Sequence of chain 1.A:
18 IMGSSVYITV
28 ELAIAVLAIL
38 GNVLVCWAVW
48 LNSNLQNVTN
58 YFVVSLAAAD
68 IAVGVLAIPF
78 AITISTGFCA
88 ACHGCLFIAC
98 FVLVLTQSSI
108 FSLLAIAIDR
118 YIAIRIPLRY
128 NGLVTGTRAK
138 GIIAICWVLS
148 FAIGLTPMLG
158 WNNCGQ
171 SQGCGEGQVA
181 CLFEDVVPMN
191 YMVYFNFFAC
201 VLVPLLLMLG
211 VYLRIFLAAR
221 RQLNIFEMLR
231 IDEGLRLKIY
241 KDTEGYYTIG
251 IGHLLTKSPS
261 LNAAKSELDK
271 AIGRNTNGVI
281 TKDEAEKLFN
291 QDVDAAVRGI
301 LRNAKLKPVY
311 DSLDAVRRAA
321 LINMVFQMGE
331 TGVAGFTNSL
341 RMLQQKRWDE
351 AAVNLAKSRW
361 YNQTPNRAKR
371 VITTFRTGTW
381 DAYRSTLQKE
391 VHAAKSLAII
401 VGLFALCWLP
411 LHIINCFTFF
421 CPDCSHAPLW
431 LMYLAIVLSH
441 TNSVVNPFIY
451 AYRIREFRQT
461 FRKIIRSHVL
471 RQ

Binding-site contacts:
Ligand atom N13 contacts residue PHE183 of chain 1.A at 3.3 Å.
Ligand atom N10 contacts residue PHE183 of chain 1.A at 3.3 Å.
Ligand atom C22 contacts residue LEU411 of chain 1.A at 3.8 Å (hydrophobic).
Ligand atom C7 contacts residue MET432 of chain 1.A at 3.9 Å (hydrophobic).
Ligand atom C6 contacts residue MET432 of chain 1.A at 3.1 Å (hydrophobic).
Ligand atom C5 contacts residue MET432 of chain 1.A at 4.0 Å (hydrophobic).
Ligand atom C23 contacts residue TRP408 of chain 1.A at 3.4 Å (hydrophobic).
Ligand atom N15 contacts residue ASN415 of chain 1.A at 3.0 Å (h-bond).
Ligand atom C5 contacts residue HIS426 of chain 1.A at 3.4 Å.
Ligand atom N15 contacts residue MET432 of chain 1.A at 3.6 Å.
Ligand atom C21 contacts residue MET192 of chain 1.A at 3.6 Å (hydrophobic).
Ligand atom N15 contacts residue PHE183 of chain 1.A at 3.8 Å.
Ligand atom N12 contacts residue ILE436 of chain 1.A at 3.9 Å.
Ligand atom C23 contacts residue LEU100 of chain 1.A at 3.7 Å (hydrophobic).
Ligand atom C9 contacts residue PHE183 of chain 1.A at 3.5 Å (hydrophobic).
Ligand atom C11 contacts residue PHE183 of chain 1.A at 3.4 Å (hydrophobic).
Ligand atom N16 contacts residue PHE183 of chain 1.A at 3.2 Å.
Ligand atom C3 contacts residue LEU429 of chain 1.A at 4.0 Å (hydrophobic).
Ligand atom C6 contacts residue HIS426 of chain 1.A at 4.0 Å.
Ligand atom C14 contacts residue PHE183 of chain 1.A at 3.2 Å (hydrophobic).
Ligand atom C22 contacts residue TRP408 of chain 1.A at 3.7 Å (hydrophobic).
Ligand atom O25 contacts residue MET192 of chain 1.A at 3.0 Å.
Ligand atom C8 contacts residue MET432 of chain 1.A at 3.8 Å (hydrophobic).
Ligand atom N17 contacts residue ASN415 of chain 1.A at 3.6 Å (h-bond).
Ligand atom O25 contacts residue ASN415 of chain 1.A at 3.3 Å (h-bond).
Ligand atom C5 contacts residue LEU429 of chain 1.A at 3.8 Å (hydrophobic).
Ligand atom N19 contacts residue PHE183 of chain 1.A at 3.7 Å.
Ligand atom C21 contacts residue LEU411 of chain 1.A at 3.5 Å (hydrophobic).
Ligand atom C24 contacts residue MET192 of chain 1.A at 3.4 Å (hydrophobic).
Ligand atom C22 contacts residue LEU100 of chain 1.A at 3.8 Å (hydrophobic).
Ligand atom O25 contacts residue LEU411 of chain 1.A at 3.8 Å.
Ligand atom C20 contacts residue LEU411 of chain 1.A at 3.5 Å (hydrophobic).
Ligand atom N15 contacts residue GLU184 of chain 1.A at 3.4 Å (salt-bridge).
Ligand atom N12 contacts residue PHE183 of chain 1.A at 3.5 Å.
Ligand atom C18 contacts residue PHE183 of chain 1.A at 3.6 Å (hydrophobic).
Ligand atom N17 contacts residue PHE183 of chain 1.A at 3.5 Å.
Ligand atom N17 contacts residue LEU411 of chain 1.A at 3.9 Å.
Ligand atom C24 contacts residue HIS412 of chain 1.A at 3.4 Å.
Ligand atom C20 contacts residue PHE183 of chain 1.A at 3.8 Å (hydrophobic).
Ligand atom N19 contacts residue LEU411 of chain 1.A at 3.8 Å.

This protein binds this small molecule.
Small molecule (SMILES): Nc1nc(NCCc2ccc(O)cc2)nc2nc(-c3ccco3)nn12